Binding-site contacts:
Ligand atom C14 contacts residue 8FN1 of chain 1.H at 3.9 Å.
Ligand atom C6 contacts residue LEU54 of chain 1.A at 3.9 Å (hydrophobic).
Ligand atom O1 contacts residue TYR59 of chain 1.A at 4.0 Å.
Ligand atom C11 contacts residue PRO44 of chain 1.A at 3.9 Å (hydrophobic).
Ligand atom N5 contacts residue 8FN1 of chain 1.H at 3.6 Å (h-bond).
Ligand atom N3 contacts residue 8FN1 of chain 1.H at 3.2 Å (h-bond).
Ligand atom O2 contacts residue 8FN1 of chain 1.H at 3.1 Å (h-bond).
Ligand atom C22 contacts residue PHE45 of chain 1.A at 3.6 Å (hydrophobic).
Ligand atom S1 contacts residue ASN102 of chain 1.A at 4.0 Å.
Ligand atom N1 contacts residue VAL49 of chain 1.A at 3.8 Å.
Ligand atom C3 contacts residue LEU54 of chain 1.A at 4.0 Å (hydrophobic).
Ligand atom C21 contacts residue PHE45 of chain 1.A at 3.5 Å (hydrophobic).
Ligand atom C22 contacts residue CYS98 of chain 1.A at 3.6 Å (hydrophobic).
Ligand atom C6 contacts residue ASN102 of chain 1.A at 3.9 Å.
Ligand atom C10 contacts residue PRO44 of chain 1.A at 3.6 Å (hydrophobic).
Ligand atom C1 contacts residue PHE101 of chain 1.A at 3.4 Å (hydrophobic).
Ligand atom C22 contacts residue ILE108 of chain 1.A at 3.7 Å (hydrophobic).
Ligand atom C21 contacts residue PRO44 of chain 1.A at 3.5 Å (hydrophobic).
Ligand atom C2 contacts residue ASN102 of chain 1.A at 4.0 Å.
Ligand atom C2 contacts residue LEU54 of chain 1.A at 4.1 Å (hydrophobic).
Ligand atom C1 contacts residue LEU54 of chain 1.A at 4.0 Å (hydrophobic).
Ligand atom C19 contacts residue 8FN1 of chain 1.H at 4.0 Å.
Ligand atom C20 contacts residue VAL49 of chain 1.A at 3.6 Å (hydrophobic).
Ligand atom C5 contacts residue ASN102 of chain 1.A at 3.6 Å.
Ligand atom C4 contacts residue ASN102 of chain 1.A at 3.4 Å.
Ligand atom C9 contacts residue LEU54 of chain 1.A at 4.1 Å (hydrophobic).
Ligand atom C7 contacts residue ASN102 of chain 1.A at 3.6 Å.
Ligand atom C1 contacts residue VAL56 of chain 1.A at 3.9 Å (hydrophobic).
Ligand atom C12 contacts residue LEU54 of chain 1.A at 4.1 Å (hydrophobic).
Ligand atom O1 contacts residue ASN102 of chain 1.A at 3.1 Å (h-bond).
Ligand atom C6 contacts residue PHE101 of chain 1.A at 3.9 Å (hydrophobic).
Ligand atom C16 contacts residue 8FN1 of chain 1.H at 3.9 Å.
Ligand atom O1 contacts residue VAL49 of chain 1.A at 3.8 Å.
Ligand atom C21 contacts residue ILE108 of chain 1.A at 3.9 Å (hydrophobic).
Ligand atom S1 contacts residue ILE108 of chain 1.A at 3.8 Å.
Ligand atom C9 contacts residue PRO44 of chain 1.A at 3.4 Å (hydrophobic).
Ligand atom C3 contacts residue ASN102 of chain 1.A at 3.7 Å.
Ligand atom C7 contacts residue VAL49 of chain 1.A at 3.8 Å (hydrophobic).
Ligand atom C5 contacts residue LEU54 of chain 1.A at 4.0 Å (hydrophobic).
Ligand atom C15 contacts residue 8FN1 of chain 1.H at 3.7 Å.

Sequence of chain 1.A:
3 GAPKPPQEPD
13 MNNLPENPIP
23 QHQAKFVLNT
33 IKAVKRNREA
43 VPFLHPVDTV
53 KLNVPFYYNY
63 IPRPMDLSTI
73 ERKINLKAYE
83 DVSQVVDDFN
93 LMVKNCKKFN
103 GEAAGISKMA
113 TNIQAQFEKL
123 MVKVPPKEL

A small-molecule ligand and the protein it binds are described below.
Small molecule (SMILES): O=C1c2ccccc2Sc2cc(-c3noc(-c4cnccn4)n3)ccc2N1C1CC1